Binding-site contacts:
Ligand atom C1 contacts residue GLY300 of chain 2.A at 3.2 Å.
Ligand atom C3 contacts residue HEM1 of chain 2.C at 3.3 Å.
Ligand atom C26 contacts residue ARG195 of chain 2.A at 3.4 Å.
Ligand atom C8 contacts residue GLU306 of chain 2.A at 3.7 Å.
Ligand atom O22 contacts residue TYR276 of chain 2.A at 2.8 Å (h-bond).
Ligand atom N9 contacts residue HEM1 of chain 2.C at 3.7 Å.
Ligand atom F12 contacts residue PRO279 of chain 2.A at 3.4 Å.
Ligand atom C20 contacts residue TYR276 of chain 2.A at 3.7 Å (hydrophobic).
Ligand atom C8 contacts residue HEM1 of chain 2.C at 3.4 Å.
Ligand atom C26 contacts residue ARG317 of chain 2.A at 3.5 Å.
Ligand atom F12 contacts residue HEM1 of chain 2.C at 3.6 Å.
Ligand atom O25 contacts residue ARG317 of chain 2.A at 2.8 Å (salt-bridge).
Ligand atom C3 contacts residue VAL281 of chain 2.A at 3.6 Å (hydrophobic).
Ligand atom C10 contacts residue PRO279 of chain 2.A at 3.6 Å (hydrophobic).
Ligand atom N11 contacts residue PRO279 of chain 2.A at 3.5 Å.
Ligand atom N7 contacts residue HEM1 of chain 2.C at 3.4 Å.
Ligand atom O25 contacts residue ASP311 of chain 2.A at 3.6 Å.
Ligand atom N9 contacts residue GLU306 of chain 2.A at 2.6 Å (salt-bridge).
Ligand atom O25 contacts residue ARG195 of chain 2.A at 2.9 Å.
Ligand atom N11 contacts residue GLU306 of chain 2.A at 2.8 Å (salt-bridge).
Ligand atom F12 contacts residue GLY300 of chain 2.A at 3.1 Å.
Ligand atom C2 contacts residue HEM1 of chain 2.C at 3.2 Å.
Ligand atom C6 contacts residue GLY300 of chain 2.A at 3.5 Å.
Ligand atom C6 contacts residue HEM1 of chain 2.C at 3.5 Å.
Ligand atom C4 contacts residue HEM1 of chain 2.C at 3.6 Å.
Ligand atom C24 contacts residue ARG195 of chain 2.A at 3.4 Å.
Ligand atom C1 contacts residue HEM1 of chain 2.C at 3.4 Å.
Ligand atom C24 contacts residue ARG317 of chain 2.A at 3.7 Å.
Ligand atom O22 contacts residue GLN192 of chain 2.A at 3.5 Å.
Ligand atom C2 contacts residue PHE298 of chain 2.A at 3.6 Å (hydrophobic).
Ligand atom N11 contacts residue TRP301 of chain 2.A at 3.2 Å (h-bond).
Ligand atom F12 contacts residue TRP301 of chain 2.A at 3.1 Å.
Ligand atom C1 contacts residue ASN299 of chain 2.A at 3.8 Å.
Ligand atom C26 contacts residue TYR276 of chain 2.A at 3.5 Å (hydrophobic).
Ligand atom F27 contacts residue HEM1 of chain 2.C at 3.2 Å.
Ligand atom C10 contacts residue GLU306 of chain 2.A at 3.3 Å.
Ligand atom F27 contacts residue PHE298 of chain 2.A at 3.4 Å.
Ligand atom C5 contacts residue HEM1 of chain 2.C at 3.6 Å.
Ligand atom O22 contacts residue TYR302 of chain 2.A at 3.5 Å (h-bond).
Ligand atom F27 contacts residue VAL281 of chain 2.A at 2.9 Å.

A protein and the small-molecule ligand that binds it are described below.
Small molecule (SMILES): NC1=N[C@H](CCNC(=O)c2ccoc2)Nc2c(F)ccc(F)c21

Sequence of chain 2.A:
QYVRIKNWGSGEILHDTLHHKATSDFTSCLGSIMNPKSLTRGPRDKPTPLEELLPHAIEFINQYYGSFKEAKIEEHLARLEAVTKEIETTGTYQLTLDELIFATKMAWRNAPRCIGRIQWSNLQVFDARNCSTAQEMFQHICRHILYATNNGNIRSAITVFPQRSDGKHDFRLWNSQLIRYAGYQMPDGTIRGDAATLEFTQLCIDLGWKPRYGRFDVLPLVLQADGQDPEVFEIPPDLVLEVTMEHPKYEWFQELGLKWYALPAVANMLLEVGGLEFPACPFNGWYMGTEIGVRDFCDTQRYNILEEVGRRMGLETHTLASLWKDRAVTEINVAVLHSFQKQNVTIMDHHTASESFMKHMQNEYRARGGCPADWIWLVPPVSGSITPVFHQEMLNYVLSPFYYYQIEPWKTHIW